Sequence of chain 1.H:
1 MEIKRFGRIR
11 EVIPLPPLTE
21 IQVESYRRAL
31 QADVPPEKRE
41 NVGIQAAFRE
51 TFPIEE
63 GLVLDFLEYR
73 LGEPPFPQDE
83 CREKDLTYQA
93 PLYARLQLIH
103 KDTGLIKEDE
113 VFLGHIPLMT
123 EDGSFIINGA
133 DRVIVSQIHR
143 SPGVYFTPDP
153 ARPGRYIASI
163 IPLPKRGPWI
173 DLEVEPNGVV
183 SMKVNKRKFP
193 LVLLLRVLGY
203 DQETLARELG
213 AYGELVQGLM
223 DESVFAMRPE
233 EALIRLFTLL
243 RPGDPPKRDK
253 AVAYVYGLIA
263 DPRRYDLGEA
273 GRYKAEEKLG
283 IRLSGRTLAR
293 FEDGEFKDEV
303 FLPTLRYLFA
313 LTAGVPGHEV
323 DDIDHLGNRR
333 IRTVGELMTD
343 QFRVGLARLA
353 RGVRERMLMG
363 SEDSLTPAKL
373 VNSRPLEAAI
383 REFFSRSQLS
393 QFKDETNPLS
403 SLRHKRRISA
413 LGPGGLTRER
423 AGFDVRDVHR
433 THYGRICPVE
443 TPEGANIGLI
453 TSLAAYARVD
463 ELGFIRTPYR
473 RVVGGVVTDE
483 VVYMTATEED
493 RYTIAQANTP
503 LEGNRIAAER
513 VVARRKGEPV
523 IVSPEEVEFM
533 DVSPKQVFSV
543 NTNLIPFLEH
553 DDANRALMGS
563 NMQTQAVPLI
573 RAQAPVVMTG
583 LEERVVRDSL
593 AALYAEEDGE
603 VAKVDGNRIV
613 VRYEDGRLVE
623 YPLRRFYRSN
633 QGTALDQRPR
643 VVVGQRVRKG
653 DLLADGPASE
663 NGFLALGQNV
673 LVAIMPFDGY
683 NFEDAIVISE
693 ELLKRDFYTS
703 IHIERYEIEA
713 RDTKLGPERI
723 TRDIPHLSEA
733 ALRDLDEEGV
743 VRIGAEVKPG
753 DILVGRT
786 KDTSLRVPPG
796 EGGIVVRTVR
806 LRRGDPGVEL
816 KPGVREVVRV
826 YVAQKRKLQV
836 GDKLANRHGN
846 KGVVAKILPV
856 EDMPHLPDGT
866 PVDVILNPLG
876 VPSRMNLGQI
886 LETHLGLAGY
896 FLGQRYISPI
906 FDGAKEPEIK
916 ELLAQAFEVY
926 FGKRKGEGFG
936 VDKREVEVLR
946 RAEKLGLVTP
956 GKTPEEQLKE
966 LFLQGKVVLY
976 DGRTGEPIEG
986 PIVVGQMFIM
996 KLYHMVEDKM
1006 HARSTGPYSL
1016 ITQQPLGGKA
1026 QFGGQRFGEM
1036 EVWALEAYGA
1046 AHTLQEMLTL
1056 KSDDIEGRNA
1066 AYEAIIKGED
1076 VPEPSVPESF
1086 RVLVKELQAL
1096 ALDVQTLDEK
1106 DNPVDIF

Binding-site contacts:
Ligand atom C4' contacts residue GLN611 of chain 1.I at 2.8 Å.
Ligand atom N2 contacts residue DC22 of chain 1.R at 3.4 Å (h-bond).
Ligand atom N2 contacts residue GLN744 of chain 1.I at 3.1 Å.
Ligand atom C3' contacts residue ASP743 of chain 1.I at 3.1 Å.
Ligand atom C5 contacts residue DG24 of chain 1.R at 3.4 Å.
Ligand atom C3' contacts residue MG1 of chain 1.DA at 2.4 Å.
Ligand atom O4 contacts residue DA26 of chain 1.R at 2.8 Å (h-bond).
Ligand atom C4' contacts residue MG1 of chain 1.DA at 3.2 Å.
Ligand atom C2 contacts residue DG21 of chain 1.R at 3.3 Å.
Ligand atom N2 contacts residue DC23 of chain 1.R at 3.4 Å (h-bond).
Ligand atom OP1 contacts residue ASP741 of chain 1.I at 2.8 Å (salt-bridge).
Ligand atom O6 contacts residue DC25 of chain 1.R at 2.4 Å (h-bond).
Ligand atom O3' contacts residue MG1 of chain 1.DA at 1.6 Å.
Ligand atom O3' contacts residue GLN611 of chain 1.I at 3.2 Å (h-bond).
Ligand atom N3 contacts residue DG21 of chain 1.R at 3.1 Å (h-bond).
Ligand atom O2' contacts residue GLN611 of chain 1.I at 3.0 Å (h-bond).
Ligand atom N4 contacts residue DG24 of chain 1.R at 2.5 Å (h-bond).
Ligand atom O6 contacts residue DG24 of chain 1.R at 3.0 Å (h-bond).
Ligand atom C3' contacts residue GLN611 of chain 1.I at 3.4 Å.
Ligand atom O3' contacts residue ASP739 of chain 1.I at 3.4 Å (salt-bridge).
Ligand atom N1 contacts residue DC25 of chain 1.R at 2.4 Å (h-bond).
Ligand atom O4' contacts residue HIS999 of chain 1.H at 3.3 Å.
Ligand atom O2' contacts residue ARG704 of chain 1.I at 2.3 Å (salt-bridge).
Ligand atom O3' contacts residue ARG704 of chain 1.I at 3.1 Å (salt-bridge).
Ligand atom C6 contacts residue DC25 of chain 1.R at 2.8 Å.
Ligand atom C6 contacts residue DG24 of chain 1.R at 3.3 Å.
Ligand atom C5' contacts residue MG1 of chain 1.DA at 3.1 Å.
Ligand atom C2 contacts residue DG24 of chain 1.R at 3.4 Å.
Ligand atom C4 contacts residue DG24 of chain 1.R at 2.9 Å.
Ligand atom O2' contacts residue LYS838 of chain 1.H at 2.5 Å (salt-bridge).
Ligand atom C1' contacts residue HIS999 of chain 1.H at 3.5 Å.
Ligand atom C5' contacts residue ASP741 of chain 1.I at 3.3 Å.
Ligand atom C2' contacts residue ARG704 of chain 1.I at 2.9 Å.
Ligand atom O2 contacts residue DG21 of chain 1.R at 2.4 Å (h-bond).
Ligand atom OP1 contacts residue GLN567 of chain 1.H at 3.3 Å (h-bond).
Ligand atom O2' contacts residue ASP743 of chain 1.I at 2.9 Å (salt-bridge).
Ligand atom N3 contacts residue DG24 of chain 1.R at 2.3 Å (h-bond).
Ligand atom O3' contacts residue ASP743 of chain 1.I at 2.2 Å (salt-bridge).
Ligand atom O6 contacts residue DG21 of chain 1.R at 3.5 Å.
Ligand atom C4' contacts residue ASP743 of chain 1.I at 3.4 Å.

The protein below binds the small molecule below.
Small molecule (SMILES): Nc1ccn([C@@H]2O[C@H](CO[P](=O)(O)O[C@H]3[C@@H](O)[C@H](n4cnc5c(=O)nc(N)[nH]c54)O[C@@H]3CO[P](=O)(O)O[C@H]3[C@@H](O)[C@H](n4ccc(=O)[nH]c4=O)O[C@@H]3CO)[C@@H](O[P](=O)(O)OC[C@H]3O[C@@H](n4cnc5c(=O)nc(N)[nH]c54)[C@H](O)[C@@H]3O[P](=O)(O)OC[C@H]3O[C@@H](n4cnc5c(=O)nc(N)[nH]c54)[C@H](O)[C@@H]3O[P](=O)(O)OC[C@H]3O[C@@H](n4ccc(N)nc4=O)[C@H](O)[C@@H]3O[P](=O)(O)OC[C@H]3O[C@@H](n4cnc5c(=O)nc(N)[nH]c54)[C@H](O)[C@@H]3O[P](=O)(O)OC[C@H]3O[C@@H](n4cnc5c(=O)nc(N)[nH]c54)[C@H](O)[C@@H]3O)[C@H]2O)c(=O)n1

Sequence of chain 1.I:
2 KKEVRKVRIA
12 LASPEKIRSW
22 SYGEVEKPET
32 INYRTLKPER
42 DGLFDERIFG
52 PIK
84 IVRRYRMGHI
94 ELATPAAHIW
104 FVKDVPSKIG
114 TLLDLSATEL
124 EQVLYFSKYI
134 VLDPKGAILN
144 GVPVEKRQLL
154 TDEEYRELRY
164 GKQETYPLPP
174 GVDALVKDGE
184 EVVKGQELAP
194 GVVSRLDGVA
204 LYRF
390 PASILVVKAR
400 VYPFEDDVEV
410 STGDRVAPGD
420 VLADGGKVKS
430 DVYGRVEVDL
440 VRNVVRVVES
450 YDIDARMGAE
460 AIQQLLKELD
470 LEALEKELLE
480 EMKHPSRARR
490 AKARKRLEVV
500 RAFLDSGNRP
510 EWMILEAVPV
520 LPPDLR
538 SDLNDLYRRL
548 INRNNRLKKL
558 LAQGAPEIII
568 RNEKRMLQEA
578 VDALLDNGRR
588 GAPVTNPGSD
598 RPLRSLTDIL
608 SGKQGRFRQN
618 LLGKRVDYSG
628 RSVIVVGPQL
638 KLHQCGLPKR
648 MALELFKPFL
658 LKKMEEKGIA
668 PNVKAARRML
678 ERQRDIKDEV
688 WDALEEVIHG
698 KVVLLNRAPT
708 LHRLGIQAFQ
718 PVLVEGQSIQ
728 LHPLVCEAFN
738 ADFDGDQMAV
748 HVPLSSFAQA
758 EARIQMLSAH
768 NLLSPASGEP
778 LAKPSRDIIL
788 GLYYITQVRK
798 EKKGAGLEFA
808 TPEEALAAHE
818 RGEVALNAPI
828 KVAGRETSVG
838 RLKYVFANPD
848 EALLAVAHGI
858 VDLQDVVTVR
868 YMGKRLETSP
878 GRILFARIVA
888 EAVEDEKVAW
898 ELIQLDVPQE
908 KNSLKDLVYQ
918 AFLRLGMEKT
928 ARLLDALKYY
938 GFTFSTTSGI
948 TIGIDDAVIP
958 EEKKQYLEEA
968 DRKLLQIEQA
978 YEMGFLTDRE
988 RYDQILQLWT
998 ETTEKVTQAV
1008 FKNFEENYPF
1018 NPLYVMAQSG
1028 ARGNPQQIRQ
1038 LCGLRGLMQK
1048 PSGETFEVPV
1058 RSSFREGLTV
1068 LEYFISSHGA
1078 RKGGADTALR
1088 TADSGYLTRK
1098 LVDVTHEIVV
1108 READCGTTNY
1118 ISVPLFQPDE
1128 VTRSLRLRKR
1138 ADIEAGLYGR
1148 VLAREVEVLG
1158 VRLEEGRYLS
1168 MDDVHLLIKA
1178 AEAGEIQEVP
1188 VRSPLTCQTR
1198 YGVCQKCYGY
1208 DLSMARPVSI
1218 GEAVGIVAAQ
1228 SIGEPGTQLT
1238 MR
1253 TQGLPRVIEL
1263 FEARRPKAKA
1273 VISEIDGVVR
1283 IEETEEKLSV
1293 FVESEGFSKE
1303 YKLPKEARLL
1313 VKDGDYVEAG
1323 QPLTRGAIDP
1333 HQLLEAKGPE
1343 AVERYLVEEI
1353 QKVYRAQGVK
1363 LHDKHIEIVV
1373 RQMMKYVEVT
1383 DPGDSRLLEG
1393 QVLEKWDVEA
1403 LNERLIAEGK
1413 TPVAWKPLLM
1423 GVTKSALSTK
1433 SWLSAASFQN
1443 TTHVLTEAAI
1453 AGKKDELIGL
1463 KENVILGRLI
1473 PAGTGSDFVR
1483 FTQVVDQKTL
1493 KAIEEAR